Sequence of chain 1.C:
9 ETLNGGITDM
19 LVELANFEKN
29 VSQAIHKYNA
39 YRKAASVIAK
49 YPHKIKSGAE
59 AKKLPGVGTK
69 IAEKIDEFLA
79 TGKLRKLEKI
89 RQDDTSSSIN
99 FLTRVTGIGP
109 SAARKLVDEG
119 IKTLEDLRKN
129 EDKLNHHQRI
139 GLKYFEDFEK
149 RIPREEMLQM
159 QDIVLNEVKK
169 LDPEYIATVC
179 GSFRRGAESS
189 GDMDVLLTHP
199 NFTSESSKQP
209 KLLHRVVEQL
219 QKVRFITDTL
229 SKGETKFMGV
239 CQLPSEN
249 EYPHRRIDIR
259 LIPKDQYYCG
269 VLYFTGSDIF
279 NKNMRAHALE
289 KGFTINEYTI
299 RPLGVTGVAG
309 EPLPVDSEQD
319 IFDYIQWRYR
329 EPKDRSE

Binding-site contacts:
Ligand atom O2 contacts residue DG1 of chain 1.A at 2.8 Å (h-bond).
Ligand atom C4 contacts residue DG1 of chain 1.A at 3.4 Å.
Ligand atom O2B contacts residue ASP192 of chain 1.C at 2.6 Å (salt-bridge).
Ligand atom O1G contacts residue GLY189 of chain 1.C at 3.3 Å.
Ligand atom O1A contacts residue MG1 of chain 1.E at 2.6 Å.
Ligand atom O2G contacts residue GLY189 of chain 1.C at 2.8 Å (h-bond).
Ligand atom O3B contacts residue SER180 of chain 1.C at 2.9 Å (h-bond).
Ligand atom PA contacts residue MG1 of chain 1.E at 3.4 Å.
Ligand atom PG contacts residue GLY189 of chain 1.C at 3.3 Å.
Ligand atom O1A contacts residue ASP192 of chain 1.C at 2.5 Å (salt-bridge).
Ligand atom O2B contacts residue ASP190 of chain 1.C at 3.2 Å (salt-bridge).
Ligand atom O1G contacts residue MG1 of chain 1.D at 2.3 Å.
Ligand atom PB contacts residue MG1 of chain 1.D at 3.2 Å.
Ligand atom O1B contacts residue ARG183 of chain 1.C at 2.7 Å (salt-bridge).
Ligand atom O2 contacts residue ASN279 of chain 1.C at 3.0 Å (h-bond).
Ligand atom N4 contacts residue DC7 of chain 1.B at 3.3 Å.
Ligand atom O1B contacts residue GLY179 of chain 1.C at 3.5 Å.
Ligand atom C2' contacts residue GLY274 of chain 1.C at 3.3 Å.
Ligand atom O1G contacts residue ASP190 of chain 1.C at 2.8 Å (salt-bridge).
Ligand atom PG contacts residue SER180 of chain 1.C at 3.0 Å.
Ligand atom N4 contacts residue DG1 of chain 1.A at 3.0 Å (h-bond).
Ligand atom O5' contacts residue ASP192 of chain 1.C at 2.8 Å (salt-bridge).
Ligand atom O2G contacts residue SER180 of chain 1.C at 2.4 Å (h-bond).
Ligand atom O1B contacts residue SER180 of chain 1.C at 3.0 Å (h-bond).
Ligand atom C2 contacts residue DG1 of chain 1.A at 3.2 Å.
Ligand atom N3 contacts residue DG1 of chain 1.A at 2.8 Å (h-bond).
Ligand atom O2B contacts residue SER180 of chain 1.C at 3.2 Å (h-bond).
Ligand atom O1A contacts residue MG1 of chain 1.D at 3.0 Å.
Ligand atom PG contacts residue MG1 of chain 1.D at 3.4 Å.
Ligand atom O1A contacts residue ASP190 of chain 1.C at 2.7 Å (salt-bridge).
Ligand atom O2B contacts residue MG1 of chain 1.D at 1.7 Å.
Ligand atom C3' contacts residue PHE272 of chain 1.C at 3.2 Å (hydrophobic).
Ligand atom PB contacts residue SER180 of chain 1.C at 3.1 Å.
Ligand atom O5' contacts residue MG1 of chain 1.E at 3.5 Å.
Ligand atom O4' contacts residue DC7 of chain 1.B at 3.5 Å.
Ligand atom PA contacts residue ASP192 of chain 1.C at 3.4 Å.
Ligand atom O2G contacts residue ARG149 of chain 1.C at 2.4 Å (salt-bridge).
Ligand atom C4 contacts residue ASP276 of chain 1.C at 3.6 Å.
Ligand atom C1' contacts residue TYR271 of chain 1.C at 3.3 Å (hydrophobic).
Ligand atom O3G contacts residue GLY189 of chain 1.C at 3.5 Å.

The protein below binds the small molecule below.
Small molecule (SMILES): Nc1ccn([C@H]2CC[C@@H](CO[P](=O)(O)O[P](=O)(O)OP(=O)(O)O)O2)c(=O)n1